Sequence of chain 1.A:
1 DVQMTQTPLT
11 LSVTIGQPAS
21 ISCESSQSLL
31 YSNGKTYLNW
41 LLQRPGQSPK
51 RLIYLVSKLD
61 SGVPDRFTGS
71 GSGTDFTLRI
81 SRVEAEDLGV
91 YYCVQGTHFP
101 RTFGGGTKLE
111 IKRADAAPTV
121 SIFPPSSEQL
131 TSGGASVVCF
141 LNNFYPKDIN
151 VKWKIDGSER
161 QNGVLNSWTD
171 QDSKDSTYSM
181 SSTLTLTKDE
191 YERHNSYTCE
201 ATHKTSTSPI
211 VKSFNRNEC

Sequence of chain 1.B:
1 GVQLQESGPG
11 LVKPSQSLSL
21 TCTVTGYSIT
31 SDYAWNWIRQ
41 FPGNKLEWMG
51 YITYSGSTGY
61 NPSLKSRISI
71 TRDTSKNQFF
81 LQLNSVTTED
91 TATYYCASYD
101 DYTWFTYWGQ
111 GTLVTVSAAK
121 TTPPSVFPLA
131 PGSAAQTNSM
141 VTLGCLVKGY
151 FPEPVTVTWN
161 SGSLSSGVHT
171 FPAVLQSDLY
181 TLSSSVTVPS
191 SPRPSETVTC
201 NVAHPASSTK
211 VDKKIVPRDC

Binding-site contacts:
Ligand atom CG contacts residue TYR102 of chain 1.B at 3.6 Å (hydrophobic).
Ligand atom CG contacts residue TYR102 of chain 1.B at 3.7 Å (hydrophobic).
Ligand atom CD contacts residue THR97 of chain 1.A at 4.0 Å.
Ligand atom CA contacts residue TYR54 of chain 1.B at 3.9 Å (hydrophobic).
Ligand atom CD contacts residue LYS35 of chain 1.A at 3.6 Å.
Ligand atom ND2 contacts residue TYR102 of chain 1.B at 3.7 Å.
Ligand atom OE2 contacts residue TYR31 of chain 1.A at 4.0 Å.
Ligand atom CB contacts residue TYR102 of chain 1.B at 3.7 Å (hydrophobic).
Ligand atom CB contacts residue TYR37 of chain 1.A at 3.6 Å (hydrophobic).
Ligand atom CG contacts residue TYR31 of chain 1.A at 3.8 Å (hydrophobic).
Ligand atom CG contacts residue PHE99 of chain 1.A at 3.9 Å (hydrophobic).
Ligand atom CD2 contacts residue TYR51 of chain 1.B at 3.7 Å (hydrophobic).
Ligand atom CD contacts residue TYR31 of chain 1.A at 3.5 Å (hydrophobic).
Ligand atom CA contacts residue GLY96 of chain 1.A at 4.0 Å.
Ligand atom CD1 contacts residue ASP101 of chain 1.B at 4.0 Å.
Ligand atom N contacts residue TYR31 of chain 1.A at 3.8 Å.
Ligand atom CD2 contacts residue TYR33 of chain 1.B at 3.8 Å (hydrophobic).
Ligand atom OE1 contacts residue TYR102 of chain 1.B at 3.4 Å.
Ligand atom CB contacts residue GLY96 of chain 1.A at 3.8 Å.
Ligand atom CD1 contacts residue ASP100 of chain 1.B at 3.5 Å.
Ligand atom C contacts residue TYR54 of chain 1.B at 3.6 Å (hydrophobic).
Ligand atom OE2 contacts residue TYR102 of chain 1.B at 3.7 Å.
Ligand atom CD contacts residue TYR31 of chain 1.A at 4.0 Å (hydrophobic).
Ligand atom CA contacts residue TYR102 of chain 1.B at 3.9 Å (hydrophobic).
Ligand atom O contacts residue TYR54 of chain 1.B at 2.4 Å (h-bond).
Ligand atom CB contacts residue TYR54 of chain 1.B at 4.0 Å (hydrophobic).
Ligand atom OE1 contacts residue TYR37 of chain 1.A at 2.6 Å (h-bond).
Ligand atom CD2 contacts residue THR53 of chain 1.B at 4.0 Å.
Ligand atom CG contacts residue THR97 of chain 1.A at 3.5 Å.
Ligand atom CD1 contacts residue TYR99 of chain 1.B at 3.9 Å (hydrophobic).
Ligand atom CG contacts residue TYR31 of chain 1.A at 3.5 Å (hydrophobic).
Ligand atom OE2 contacts residue LYS35 of chain 1.A at 3.0 Å (salt-bridge).
Ligand atom OD1 contacts residue TYR102 of chain 1.B at 2.9 Å (h-bond).
Ligand atom CD2 contacts residue ALA34 of chain 1.B at 3.8 Å (hydrophobic).
Ligand atom OE1 contacts residue LYS35 of chain 1.A at 3.3 Å.
Ligand atom CD2 contacts residue TYR54 of chain 1.B at 3.8 Å (hydrophobic).
Ligand atom CD contacts residue TYR37 of chain 1.A at 3.5 Å (hydrophobic).
Ligand atom CG1 contacts residue THR53 of chain 1.B at 3.8 Å.
Ligand atom CD contacts residue TYR102 of chain 1.B at 3.6 Å (hydrophobic).
Ligand atom CB contacts residue ASP100 of chain 1.B at 3.5 Å.

This protein binds this small molecule.
Small molecule (SMILES): CC(C)C[C@H](NC(=O)[C@H](CC(N)=O)NC(=O)[C@H](CC(C)C)NC(=O)[C@@H](NC(=O)[C@H](CCC(=O)O)NC(=O)[C@H](CCC(=O)O)NC(=O)[C@H](CC(C)C)NC(=O)[C@@H]1CCCN1C(=O)[C@@H](N)CCCCN)C(C)C)C(=O)O